The small molecule below binds the protein below.
Small molecule (SMILES): CC(=O)O[C@H]1[C@H](C)[C@H](O)[C@H](C)[C@@H](O)[C@@H]([C@H](C)OC(=O)C(C)(C)CC(=O)O)CC/C=C(/C)C(=O)Nc2cc(O)c3c4c(c(C)c(O)c3c2O)O[C@](C)(O/C=C/[C@H](O[C@H]2C[C@@H]3OCO[C@@H]3[C@@H](C)O2)[C@H]1C)C4=O

Binding-site contacts:
Ligand atom C34 contacts residue GLN393 of chain 1.C at 3.6 Å.
Ligand atom C15 contacts residue ARG409 of chain 1.C at 3.6 Å.
Ligand atom O02 contacts residue SER411 of chain 1.C at 3.3 Å (h-bond).
Ligand atom C46 contacts residue SER387 of chain 1.C at 3.8 Å.
Ligand atom O10 contacts residue ILE452 of chain 1.C at 3.0 Å.
Ligand atom C49 contacts residue GLN390 of chain 1.C at 3.1 Å.
Ligand atom C50 contacts residue SER387 of chain 1.C at 3.5 Å.
Ligand atom C32 contacts residue PHE394 of chain 1.C at 2.7 Å (hydrophobic).
Ligand atom C45 contacts residue SER389 of chain 1.C at 3.3 Å.
Ligand atom O02 contacts residue GLN393 of chain 1.C at 2.8 Å (h-bond).
Ligand atom C32 contacts residue HIS406 of chain 1.C at 3.2 Å.
Ligand atom C22 contacts residue PHE394 of chain 1.C at 3.7 Å (hydrophobic).
Ligand atom O17 contacts residue SER387 of chain 1.C at 3.5 Å (h-bond).
Ligand atom C38 contacts residue ASP396 of chain 1.C at 3.8 Å.
Ligand atom C49 contacts residue SER389 of chain 1.C at 3.2 Å.
Ligand atom C04 contacts residue ASN448 of chain 1.C at 3.8 Å.
Ligand atom C17 contacts residue ARG409 of chain 1.C at 3.3 Å.
Ligand atom O01 contacts residue ILE452 of chain 1.C at 3.7 Å.
Ligand atom C46 contacts residue SER392 of chain 1.C at 3.2 Å.
Ligand atom C18 contacts residue ARG409 of chain 1.C at 3.3 Å.
Ligand atom C14 contacts residue SER411 of chain 1.C at 3.5 Å.
Ligand atom C30 contacts residue ARG405 of chain 1.C at 3.4 Å.
Ligand atom O18 contacts residue ARG134 of chain 1.C at 3.2 Å (salt-bridge).
Ligand atom O04 contacts residue ARG420 of chain 1.C at 2.8 Å (salt-bridge).
Ligand atom C46 contacts residue SER389 of chain 1.C at 3.2 Å.
Ligand atom C14 contacts residue GLY414 of chain 1.C at 3.8 Å.
Ligand atom O08 contacts residue PHE394 of chain 1.C at 3.0 Å (h-bond).
Ligand atom O02 contacts residue ILE452 of chain 1.C at 3.7 Å.
Ligand atom C14 contacts residue LEU413 of chain 1.C at 3.7 Å (hydrophobic).
Ligand atom C46 contacts residue ARG134 of chain 1.C at 3.6 Å.
Ligand atom C49 contacts residue ARG388 of chain 1.C at 3.6 Å.
Ligand atom C47 contacts residue ARG388 of chain 1.C at 3.4 Å.
Ligand atom C16 contacts residue ARG409 of chain 1.C at 3.3 Å.
Ligand atom O17 contacts residue ARG388 of chain 1.C at 3.6 Å.
Ligand atom C17 contacts residue ARG405 of chain 1.C at 3.7 Å.
Ligand atom O10 contacts residue ARG409 of chain 1.C at 3.2 Å.
Ligand atom C47 contacts residue SER389 of chain 1.C at 3.2 Å.
Ligand atom C30 contacts residue ARG409 of chain 1.C at 3.6 Å.
Ligand atom C08 contacts residue GLN393 of chain 1.C at 3.4 Å.
Ligand atom C45 contacts residue SER392 of chain 1.C at 2.9 Å.

Sequence of chain 1.C:
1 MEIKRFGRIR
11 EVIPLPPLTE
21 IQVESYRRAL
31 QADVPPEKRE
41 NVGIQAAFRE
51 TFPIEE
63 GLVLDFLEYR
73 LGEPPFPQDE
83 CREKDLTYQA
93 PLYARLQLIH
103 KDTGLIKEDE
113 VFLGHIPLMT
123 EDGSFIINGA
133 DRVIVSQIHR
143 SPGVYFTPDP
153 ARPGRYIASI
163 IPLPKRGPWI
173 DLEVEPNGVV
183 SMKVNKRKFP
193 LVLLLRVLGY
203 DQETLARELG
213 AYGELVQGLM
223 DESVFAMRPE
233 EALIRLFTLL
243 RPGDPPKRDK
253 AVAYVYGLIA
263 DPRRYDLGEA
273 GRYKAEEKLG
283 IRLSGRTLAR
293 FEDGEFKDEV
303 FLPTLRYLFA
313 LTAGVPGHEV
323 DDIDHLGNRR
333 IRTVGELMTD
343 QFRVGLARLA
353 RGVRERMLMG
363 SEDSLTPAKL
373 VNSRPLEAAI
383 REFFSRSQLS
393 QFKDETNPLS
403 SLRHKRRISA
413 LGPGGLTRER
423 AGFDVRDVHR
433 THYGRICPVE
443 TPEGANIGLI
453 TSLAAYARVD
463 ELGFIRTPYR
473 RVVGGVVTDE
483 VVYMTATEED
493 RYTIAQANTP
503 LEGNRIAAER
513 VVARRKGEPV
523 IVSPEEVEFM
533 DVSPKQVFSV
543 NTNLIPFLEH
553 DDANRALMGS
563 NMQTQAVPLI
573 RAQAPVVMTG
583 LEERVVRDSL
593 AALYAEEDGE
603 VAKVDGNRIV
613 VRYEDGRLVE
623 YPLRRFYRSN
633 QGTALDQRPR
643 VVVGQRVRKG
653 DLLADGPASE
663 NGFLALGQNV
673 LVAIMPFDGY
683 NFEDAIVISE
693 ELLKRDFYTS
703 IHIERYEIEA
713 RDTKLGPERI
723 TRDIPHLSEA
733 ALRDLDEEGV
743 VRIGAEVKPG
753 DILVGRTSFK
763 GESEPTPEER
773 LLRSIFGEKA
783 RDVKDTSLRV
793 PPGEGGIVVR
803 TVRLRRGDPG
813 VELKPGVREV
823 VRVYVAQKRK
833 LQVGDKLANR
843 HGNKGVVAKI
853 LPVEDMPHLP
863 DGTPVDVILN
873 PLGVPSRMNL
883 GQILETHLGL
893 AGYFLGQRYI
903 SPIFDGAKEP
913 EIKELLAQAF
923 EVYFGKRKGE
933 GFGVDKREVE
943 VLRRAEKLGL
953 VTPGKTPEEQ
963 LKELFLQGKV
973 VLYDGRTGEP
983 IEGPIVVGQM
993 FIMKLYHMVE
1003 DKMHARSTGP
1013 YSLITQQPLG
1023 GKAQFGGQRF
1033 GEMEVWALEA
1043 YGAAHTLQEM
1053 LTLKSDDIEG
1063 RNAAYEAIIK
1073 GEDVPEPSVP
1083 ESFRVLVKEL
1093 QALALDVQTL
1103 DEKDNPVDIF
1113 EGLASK

Sequence of chain 1.F:
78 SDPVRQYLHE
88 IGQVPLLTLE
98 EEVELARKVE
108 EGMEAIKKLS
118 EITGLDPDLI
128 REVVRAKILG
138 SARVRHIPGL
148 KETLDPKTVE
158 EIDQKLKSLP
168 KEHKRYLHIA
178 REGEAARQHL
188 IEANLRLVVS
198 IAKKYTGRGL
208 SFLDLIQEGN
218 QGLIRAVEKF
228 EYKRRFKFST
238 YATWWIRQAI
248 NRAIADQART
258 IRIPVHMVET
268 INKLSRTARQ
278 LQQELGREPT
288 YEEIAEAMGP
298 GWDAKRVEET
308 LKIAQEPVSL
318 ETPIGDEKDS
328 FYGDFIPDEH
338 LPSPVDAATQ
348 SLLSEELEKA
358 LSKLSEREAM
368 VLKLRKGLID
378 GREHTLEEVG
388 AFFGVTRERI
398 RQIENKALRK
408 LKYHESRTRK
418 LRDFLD